This protein binds this small molecule.
Small molecule (SMILES): O=c1ccn([C@@H]2O[C@H](CO[P](=O)(O)O[P](=O)(O)O[C@H]3O[C@H](CO)[C@H](O)[C@H](O)[C@H]3O)[C@@H](O)[C@H]2O)c(=O)[nH]1

Binding-site contacts:
Ligand atom O2 contacts residue PHE64 of chain 2.A at 3.4 Å (h-bond).
Ligand atom O2' contacts residue GLU246 of chain 2.A at 2.9 Å (salt-bridge).
Ligand atom N3 contacts residue ILE66 of chain 2.A at 2.8 Å (h-bond).
Ligand atom O2A contacts residue MN1 of chain 2.B at 2.1 Å.
Ligand atom O4' contacts residue TRP243 of chain 2.A at 2.6 Å (h-bond).
Ligand atom O2B contacts residue ASP154 of chain 2.A at 2.3 Å (salt-bridge).
Ligand atom N3 contacts residue TYR69 of chain 2.A at 3.3 Å.
Ligand atom PA contacts residue MN1 of chain 2.B at 3.4 Å.
Ligand atom O3D contacts residue ASP154 of chain 2.A at 3.2 Å.
Ligand atom O2 contacts residue ILE66 of chain 2.A at 2.9 Å (h-bond).
Ligand atom C2' contacts residue GLU246 of chain 2.A at 3.5 Å.
Ligand atom O2B contacts residue MN1 of chain 2.B at 2.7 Å.
Ligand atom O4 contacts residue TYR69 of chain 2.A at 3.5 Å.
Ligand atom O3' contacts residue GLU246 of chain 2.A at 2.9 Å (salt-bridge).
Ligand atom O2' contacts residue GLY210 of chain 2.A at 3.6 Å.
Ligand atom C4 contacts residue TYR69 of chain 2.A at 3.3 Å (hydrophobic).
Ligand atom O2A contacts residue LYS289 of chain 2.A at 3.1 Å (salt-bridge).
Ligand atom O1A contacts residue TYR69 of chain 2.A at 3.0 Å (h-bond).
Ligand atom C4D contacts residue ASP154 of chain 2.A at 3.6 Å.
Ligand atom C5D contacts residue ASP154 of chain 2.A at 3.5 Å.
Ligand atom PA contacts residue LYS289 of chain 2.A at 3.3 Å.
Ligand atom O2D contacts residue PHE64 of chain 2.A at 2.6 Å (h-bond).
Ligand atom O1B contacts residue DA81 of chain 2.D at 3.5 Å.
Ligand atom O2A contacts residue ASP154 of chain 2.A at 3.2 Å (salt-bridge).
Ligand atom O3' contacts residue TRP243 of chain 2.A at 2.9 Å (h-bond).
Ligand atom C4' contacts residue HIS244 of chain 2.A at 3.6 Å.
Ligand atom C2 contacts residue TYR69 of chain 2.A at 3.6 Å (hydrophobic).
Ligand atom O1A contacts residue LYS289 of chain 2.A at 2.8 Å (salt-bridge).
Ligand atom O2 contacts residue TYR69 of chain 2.A at 3.6 Å.
Ligand atom C2D contacts residue PHE64 of chain 2.A at 3.4 Å (hydrophobic).
Ligand atom O3D contacts residue VAL155 of chain 2.A at 3.1 Å (h-bond).
Ligand atom O2A contacts residue ASP156 of chain 2.A at 3.1 Å (salt-bridge).
Ligand atom O2D contacts residue VAL155 of chain 2.A at 3.5 Å.
Ligand atom PB contacts residue MN1 of chain 2.B at 3.6 Å.
Ligand atom O4' contacts residue HIS244 of chain 2.A at 2.9 Å (h-bond).
Ligand atom C6' contacts residue HIS244 of chain 2.A at 3.6 Å.
Ligand atom O3D contacts residue ASP156 of chain 2.A at 2.8 Å (salt-bridge).
Ligand atom C5 contacts residue TYR69 of chain 2.A at 3.6 Å (hydrophobic).
Ligand atom C4' contacts residue TRP243 of chain 2.A at 3.6 Å (hydrophobic).
Ligand atom O3' contacts residue ASP245 of chain 2.A at 2.6 Å (salt-bridge).

Sequence of chain 2.A:
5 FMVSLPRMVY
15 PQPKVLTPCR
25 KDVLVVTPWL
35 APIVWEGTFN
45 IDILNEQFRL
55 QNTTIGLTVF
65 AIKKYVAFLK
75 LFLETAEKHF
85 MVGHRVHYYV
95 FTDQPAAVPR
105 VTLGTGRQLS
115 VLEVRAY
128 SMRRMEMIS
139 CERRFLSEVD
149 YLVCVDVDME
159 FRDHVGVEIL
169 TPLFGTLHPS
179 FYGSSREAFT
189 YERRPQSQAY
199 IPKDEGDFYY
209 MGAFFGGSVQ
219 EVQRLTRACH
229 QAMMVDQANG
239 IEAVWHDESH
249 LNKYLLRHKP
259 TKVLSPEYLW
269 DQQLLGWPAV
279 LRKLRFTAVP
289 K